Sequence of chain 1.A:
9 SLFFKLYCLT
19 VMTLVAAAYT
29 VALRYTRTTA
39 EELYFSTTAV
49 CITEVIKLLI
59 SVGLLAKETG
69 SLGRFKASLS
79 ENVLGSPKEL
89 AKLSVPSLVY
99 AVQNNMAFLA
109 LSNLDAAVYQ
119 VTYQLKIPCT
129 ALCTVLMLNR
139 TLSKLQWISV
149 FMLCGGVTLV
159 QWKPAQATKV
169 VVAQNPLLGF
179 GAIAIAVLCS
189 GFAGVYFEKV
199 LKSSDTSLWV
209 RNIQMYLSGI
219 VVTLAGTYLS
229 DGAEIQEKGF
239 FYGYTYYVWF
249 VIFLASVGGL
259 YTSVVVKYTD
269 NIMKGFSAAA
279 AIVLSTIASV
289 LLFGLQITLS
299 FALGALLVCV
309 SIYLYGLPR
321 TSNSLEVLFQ

Binding-site contacts:
Ligand atom C2' contacts residue TYR98 of chain 1.A at 3.5 Å (hydrophobic).
Ligand atom C6 contacts residue TYR98 of chain 1.A at 3.4 Å (hydrophobic).
Ligand atom O5' contacts residue GLN101 of chain 1.A at 3.4 Å (h-bond).
Ligand atom N1 contacts residue GLY257 of chain 1.A at 3.7 Å.
Ligand atom N4 contacts residue MET213 of chain 1.A at 3.6 Å.
Ligand atom C4 contacts residue SER261 of chain 1.A at 3.7 Å.
Ligand atom P contacts residue GLN101 of chain 1.A at 3.6 Å.
Ligand atom OP2 contacts residue LYS272 of chain 1.A at 2.7 Å (salt-bridge).
Ligand atom OP3 contacts residue LYS124 of chain 1.A at 2.7 Å (salt-bridge).
Ligand atom O2 contacts residue LYS55 of chain 1.A at 2.8 Å (salt-bridge).
Ligand atom N3 contacts residue MET213 of chain 1.A at 3.5 Å.
Ligand atom OP2 contacts residue LYS124 of chain 1.A at 3.5 Å (salt-bridge).
Ligand atom P contacts residue TYR121 of chain 1.A at 3.6 Å.
Ligand atom CM5 contacts residue TYR98 of chain 1.A at 3.4 Å (hydrophobic).
Ligand atom O4' contacts residue THR260 of chain 1.A at 3.7 Å.
Ligand atom OP3 contacts residue TYR121 of chain 1.A at 2.5 Å (h-bond).
Ligand atom C3' contacts residue ASN102 of chain 1.A at 3.5 Å.
Ligand atom N4 contacts residue PHE195 of chain 1.A at 3.2 Å.
Ligand atom O2' contacts residue TYR98 of chain 1.A at 3.6 Å.
Ligand atom OP1 contacts residue GLN101 of chain 1.A at 3.0 Å (h-bond).
Ligand atom CM5 contacts residue PHE195 of chain 1.A at 3.7 Å (hydrophobic).
Ligand atom OP1 contacts residue TYR121 of chain 1.A at 3.5 Å (h-bond).
Ligand atom O2' contacts residue ASN102 of chain 1.A at 3.0 Å (h-bond).
Ligand atom N3 contacts residue TYR214 of chain 1.A at 2.9 Å (h-bond).
Ligand atom O2 contacts residue TYR214 of chain 1.A at 3.2 Å (h-bond).
Ligand atom O2' contacts residue LYS55 of chain 1.A at 3.5 Å (salt-bridge).
Ligand atom N4 contacts residue SER261 of chain 1.A at 3.2 Å.
Ligand atom OP1 contacts residue SER188 of chain 1.A at 2.5 Å (h-bond).
Ligand atom O4' contacts residue GLY257 of chain 1.A at 3.4 Å.
Ligand atom C2 contacts residue TYR214 of chain 1.A at 3.5 Å (hydrophobic).
Ligand atom OP3 contacts residue GLN101 of chain 1.A at 3.7 Å.
Ligand atom C1' contacts residue GLY257 of chain 1.A at 3.5 Å.
Ligand atom N4 contacts residue ASN210 of chain 1.A at 3.0 Å (h-bond).
Ligand atom C4 contacts residue MET213 of chain 1.A at 3.5 Å (hydrophobic).
Ligand atom N3 contacts residue GLY257 of chain 1.A at 3.5 Å (h-bond).
Ligand atom P contacts residue SER188 of chain 1.A at 3.5 Å.
Ligand atom O3' contacts residue ASN102 of chain 1.A at 2.6 Å (h-bond).
Ligand atom P contacts residue LYS124 of chain 1.A at 3.6 Å.
Ligand atom O2 contacts residue GLY257 of chain 1.A at 3.3 Å.
Ligand atom C2 contacts residue GLY257 of chain 1.A at 3.3 Å.

The protein below binds the small molecule below.
Small molecule (SMILES): Cc1cn([C@@H]2O[C@H](COP(=O)(O)O)[C@@H](O)[C@H]2O)c(=O)nc1N